Sequence of chain 1.A:
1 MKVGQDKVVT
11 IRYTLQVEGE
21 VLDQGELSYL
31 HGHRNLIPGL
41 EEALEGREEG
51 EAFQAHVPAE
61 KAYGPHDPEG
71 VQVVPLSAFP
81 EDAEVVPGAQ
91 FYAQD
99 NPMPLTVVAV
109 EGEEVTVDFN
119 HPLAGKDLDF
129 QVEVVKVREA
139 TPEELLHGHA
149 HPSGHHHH

Binding-site contacts:
Ligand atom CZ contacts residue LEU103 of chain 1.A at 4.0 Å (hydrophobic).
Ligand atom CA contacts residue PHE91 of chain 1.A at 4.0 Å (hydrophobic).
Ligand atom CE1 contacts residue ALA93 of chain 1.A at 3.7 Å (hydrophobic).
Ligand atom O contacts residue TYR92 of chain 1.A at 2.8 Å (h-bond).
Ligand atom C contacts residue ALA78 of chain 1.A at 3.5 Å (hydrophobic).
Ligand atom CD2 contacts residue ALA93 of chain 1.A at 3.5 Å (hydrophobic).
Ligand atom CD2 contacts residue ALA78 of chain 1.A at 3.6 Å (hydrophobic).
Ligand atom CD2 contacts residue PHE79 of chain 1.A at 3.9 Å (hydrophobic).
Ligand atom CE1 contacts residue LEU103 of chain 1.A at 3.5 Å (hydrophobic).
Ligand atom O contacts residue ALA78 of chain 1.A at 3.6 Å.
Ligand atom O contacts residue TYR92 of chain 1.A at 4.0 Å.
Ligand atom O contacts residue PRO80 of chain 1.A at 3.4 Å.
Ligand atom CG contacts residue ALA93 of chain 1.A at 3.7 Å (hydrophobic).
Ligand atom CA contacts residue ALA78 of chain 1.A at 3.8 Å (hydrophobic).
Ligand atom CA contacts residue TYR92 of chain 1.A at 3.9 Å (hydrophobic).
Ligand atom CE2 contacts residue ALA93 of chain 1.A at 3.6 Å (hydrophobic).
Ligand atom C contacts residue PHE91 of chain 1.A at 4.0 Å (hydrophobic).
Ligand atom OH contacts residue MET101 of chain 1.A at 3.5 Å (h-bond).
Ligand atom OH contacts residue VAL74 of chain 1.A at 3.4 Å.
Ligand atom OD1 contacts residue SER77 of chain 1.A at 3.9 Å.
Ligand atom C contacts residue TYR92 of chain 1.A at 4.0 Å (hydrophobic).
Ligand atom CD1 contacts residue ALA93 of chain 1.A at 3.8 Å (hydrophobic).
Ligand atom CB contacts residue ALA78 of chain 1.A at 3.6 Å (hydrophobic).
Ligand atom CB contacts residue TYR92 of chain 1.A at 3.6 Å (hydrophobic).
Ligand atom CE2 contacts residue ALA78 of chain 1.A at 3.7 Å (hydrophobic).
Ligand atom N contacts residue ALA78 of chain 1.A at 2.8 Å (h-bond).
Ligand atom C contacts residue TYR92 of chain 1.A at 3.6 Å (hydrophobic).
Ligand atom CA contacts residue TYR92 of chain 1.A at 3.4 Å (hydrophobic).
Ligand atom CE1 contacts residue GLN94 of chain 1.A at 3.6 Å.
Ligand atom OE1 contacts residue GLN94 of chain 1.A at 3.4 Å (h-bond).
Ligand atom CD1 contacts residue TYR92 of chain 1.A at 3.8 Å (hydrophobic).
Ligand atom CD1 contacts residue LEU103 of chain 1.A at 3.5 Å (hydrophobic).
Ligand atom OD1 contacts residue ALA78 of chain 1.A at 3.5 Å (h-bond).
Ligand atom CA contacts residue ALA78 of chain 1.A at 3.3 Å (hydrophobic).
Ligand atom N contacts residue TYR92 of chain 1.A at 2.9 Å (h-bond).
Ligand atom CE2 contacts residue VAL74 of chain 1.A at 4.0 Å (hydrophobic).
Ligand atom O contacts residue PHE91 of chain 1.A at 3.3 Å.
Ligand atom CG contacts residue TYR92 of chain 1.A at 3.5 Å (hydrophobic).
Ligand atom O contacts residue ALA78 of chain 1.A at 3.7 Å.
Ligand atom CZ contacts residue ALA93 of chain 1.A at 3.8 Å (hydrophobic).

This protein binds this small molecule.
Small molecule (SMILES): NCCCC[C@H](NC(=O)[C@@H](N)CC1=NC=NC1)C(=O)N[C@@H](Cc1ccc(O)cc1)C(=O)N[C@@H](CC(N)=O)C(=O)N[C@@H](CC(N)=O)C(=O)N[C@@H](Cc1ccc(O)cc1)C(=O)N[C@@H](CCC(=O)O)C(=O)NCC(N)=O